Sequence of chain 1.A:
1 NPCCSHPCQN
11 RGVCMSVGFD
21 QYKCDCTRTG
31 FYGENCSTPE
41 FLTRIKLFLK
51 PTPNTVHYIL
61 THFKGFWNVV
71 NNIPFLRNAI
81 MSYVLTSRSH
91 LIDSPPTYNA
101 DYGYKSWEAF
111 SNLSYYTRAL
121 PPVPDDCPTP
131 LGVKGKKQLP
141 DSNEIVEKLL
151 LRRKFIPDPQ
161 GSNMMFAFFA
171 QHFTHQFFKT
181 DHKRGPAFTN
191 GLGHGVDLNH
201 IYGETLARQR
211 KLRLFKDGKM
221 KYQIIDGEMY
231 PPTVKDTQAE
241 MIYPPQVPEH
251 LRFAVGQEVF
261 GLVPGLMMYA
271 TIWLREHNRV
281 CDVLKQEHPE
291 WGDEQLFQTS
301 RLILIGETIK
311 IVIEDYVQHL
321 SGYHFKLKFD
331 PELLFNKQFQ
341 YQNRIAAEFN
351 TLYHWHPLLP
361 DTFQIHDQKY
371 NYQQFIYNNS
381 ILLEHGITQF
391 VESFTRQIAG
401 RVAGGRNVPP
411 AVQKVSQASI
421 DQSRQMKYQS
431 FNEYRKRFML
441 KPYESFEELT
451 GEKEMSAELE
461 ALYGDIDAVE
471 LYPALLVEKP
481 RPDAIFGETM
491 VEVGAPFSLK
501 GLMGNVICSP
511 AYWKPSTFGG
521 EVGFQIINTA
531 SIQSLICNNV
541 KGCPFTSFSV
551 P

Binding-site contacts:
Ligand atom C10 contacts residue ALA495 of chain 1.A at 3.9 Å (hydrophobic).
Ligand atom N7 contacts residue ALA495 of chain 1.A at 3.7 Å.
Ligand atom C9 contacts residue GLY494 of chain 1.A at 3.8 Å.
Ligand atom C3 contacts residue TYR323 of chain 1.A at 3.7 Å (hydrophobic).
Ligand atom C12 contacts residue TYR353 of chain 1.A at 3.7 Å (hydrophobic).
Ligand atom C8 contacts residue ALA495 of chain 1.A at 3.9 Å (hydrophobic).
Ligand atom C17 contacts residue VAL317 of chain 1.A at 3.6 Å (hydrophobic).
Ligand atom C11 contacts residue GLY494 of chain 1.A at 3.8 Å.
Ligand atom O16 contacts residue TYR353 of chain 1.A at 2.6 Å (h-bond).
Ligand atom C2 contacts residue VAL317 of chain 1.A at 3.7 Å (hydrophobic).
Ligand atom C8 contacts residue LEU320 of chain 1.A at 3.8 Å (hydrophobic).
Ligand atom N7 contacts residue LEU320 of chain 1.A at 3.9 Å.
Ligand atom C10 contacts residue MET490 of chain 1.A at 3.2 Å (hydrophobic).
Ligand atom C6 contacts residue VAL317 of chain 1.A at 3.7 Å (hydrophobic).
Ligand atom C17 contacts residue ALA495 of chain 1.A at 3.7 Å (hydrophobic).
Ligand atom C6 contacts residue LEU320 of chain 1.A at 3.9 Å (hydrophobic).
Ligand atom C4 contacts residue SER321 of chain 1.A at 3.7 Å.
Ligand atom C9 contacts residue ALA495 of chain 1.A at 3.4 Å (hydrophobic).
Ligand atom C10 contacts residue GLY494 of chain 1.A at 3.5 Å.
Ligand atom C14 contacts residue SER498 of chain 1.A at 3.2 Å.
Ligand atom C5 contacts residue LEU320 of chain 1.A at 3.2 Å (hydrophobic).
Ligand atom C11 contacts residue TRP355 of chain 1.A at 3.7 Å (hydrophobic).
Ligand atom O15 contacts residue SER498 of chain 1.A at 2.7 Å (h-bond).
Ligand atom C6 contacts residue ALA495 of chain 1.A at 3.7 Å (hydrophobic).
Ligand atom CL contacts residue VAL84 of chain 1.A at 3.9 Å.
Ligand atom C11 contacts residue MET490 of chain 1.A at 4.0 Å (hydrophobic).
Ligand atom C3 contacts residue SER321 of chain 1.A at 3.8 Å.
Ligand atom O16 contacts residue SER498 of chain 1.A at 3.4 Å (h-bond).
Ligand atom C9 contacts residue VAL491 of chain 1.A at 3.9 Å (hydrophobic).
Ligand atom C2 contacts residue ALA495 of chain 1.A at 3.9 Å (hydrophobic).
Ligand atom C14 contacts residue TYR353 of chain 1.A at 3.6 Å (hydrophobic).
Ligand atom C1 contacts residue VAL317 of chain 1.A at 3.4 Å (hydrophobic).
Ligand atom C12 contacts residue TRP355 of chain 1.A at 3.8 Å (hydrophobic).
Ligand atom C10 contacts residue VAL491 of chain 1.A at 3.9 Å (hydrophobic).
Ligand atom C11 contacts residue LEU352 of chain 1.A at 4.0 Å (hydrophobic).
Ligand atom C4 contacts residue VAL491 of chain 1.A at 3.9 Å (hydrophobic).
Ligand atom O15 contacts residue VAL317 of chain 1.A at 3.3 Å.
Ligand atom C17 contacts residue LEU499 of chain 1.A at 3.7 Å (hydrophobic).
Ligand atom O16 contacts residue TYR316 of chain 1.A at 3.9 Å.
Ligand atom C1 contacts residue ALA495 of chain 1.A at 3.5 Å (hydrophobic).

The protein below binds the small molecule below.
Small molecule (SMILES): Cc1c(Cl)cccc1Nc1ccccc1C(=O)O